Sequence of chain 2.A:
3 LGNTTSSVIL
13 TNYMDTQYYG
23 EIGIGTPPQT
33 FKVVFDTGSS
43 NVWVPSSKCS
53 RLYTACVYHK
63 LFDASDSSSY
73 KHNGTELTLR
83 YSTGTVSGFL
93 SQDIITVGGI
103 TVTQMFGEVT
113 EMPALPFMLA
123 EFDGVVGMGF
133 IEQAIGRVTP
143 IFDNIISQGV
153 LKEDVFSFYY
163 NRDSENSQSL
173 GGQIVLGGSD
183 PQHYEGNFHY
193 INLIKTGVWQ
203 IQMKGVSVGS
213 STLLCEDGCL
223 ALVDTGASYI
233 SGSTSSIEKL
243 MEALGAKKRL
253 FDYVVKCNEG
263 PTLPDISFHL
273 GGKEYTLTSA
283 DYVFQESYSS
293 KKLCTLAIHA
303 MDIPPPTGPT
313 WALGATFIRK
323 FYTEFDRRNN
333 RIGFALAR

A protein and the small-molecule ligand that binds it are described below.
Small molecule (SMILES): CCc1nc(N)nc(N)c1-c1ccc(NCc2cc(F)cc(F)c2)cc1

Binding-site contacts:
Ligand atom C14 contacts residue LEU121 of chain 2.A at 3.7 Å (hydrophobic).
Ligand atom C2 contacts residue GLY228 of chain 2.A at 3.7 Å.
Ligand atom C5 contacts residue VAL127 of chain 2.A at 3.7 Å (hydrophobic).
Ligand atom C1 contacts residue GLY228 of chain 2.A at 3.9 Å.
Ligand atom C2 contacts residue ASP38 of chain 2.A at 3.5 Å.
Ligand atom C15 contacts residue PRO118 of chain 2.A at 3.7 Å (hydrophobic).
Ligand atom F2 contacts residue THR85 of chain 2.A at 3.4 Å.
Ligand atom N5 contacts residue PRO118 of chain 2.A at 3.6 Å.
Ligand atom N2 contacts residue GLY228 of chain 2.A at 3.7 Å.
Ligand atom N4 contacts residue GLY40 of chain 2.A at 3.9 Å.
Ligand atom C7 contacts residue THR85 of chain 2.A at 3.7 Å.
Ligand atom C5 contacts residue TYR83 of chain 2.A at 3.8 Å (hydrophobic).
Ligand atom C12 contacts residue PHE124 of chain 2.A at 3.9 Å (hydrophobic).
Ligand atom N4 contacts residue ASP226 of chain 2.A at 3.0 Å (salt-bridge).
Ligand atom C10 contacts residue TYR83 of chain 2.A at 3.8 Å (hydrophobic).
Ligand atom C12 contacts residue THR85 of chain 2.A at 3.6 Å.
Ligand atom N3 contacts residue SER84 of chain 2.A at 3.1 Å (h-bond).
Ligand atom N4 contacts residue ASP38 of chain 2.A at 3.0 Å (salt-bridge).
Ligand atom N2 contacts residue TYR83 of chain 2.A at 3.6 Å.
Ligand atom F1 contacts residue LEU121 of chain 2.A at 3.5 Å.
Ligand atom C8 contacts residue THR85 of chain 2.A at 3.6 Å.
Ligand atom C10 contacts residue THR85 of chain 2.A at 3.3 Å.
Ligand atom C4 contacts residue TYR83 of chain 2.A at 3.9 Å (hydrophobic).
Ligand atom N2 contacts residue ASP38 of chain 2.A at 2.7 Å (salt-bridge).
Ligand atom C16 contacts residue PRO118 of chain 2.A at 3.6 Å (hydrophobic).
Ligand atom N1 contacts residue GLY228 of chain 2.A at 3.8 Å.
Ligand atom F2 contacts residue TYR60 of chain 1.A at 3.5 Å.
Ligand atom C7 contacts residue PHE124 of chain 2.A at 3.9 Å (hydrophobic).
Ligand atom C4 contacts residue GLY228 of chain 2.A at 3.9 Å.
Ligand atom C9 contacts residue THR85 of chain 2.A at 3.4 Å.
Ligand atom C3 contacts residue GLY228 of chain 2.A at 3.8 Å.
Ligand atom C11 contacts residue PHE119 of chain 2.A at 3.6 Å (hydrophobic).
Ligand atom N3 contacts residue THR85 of chain 2.A at 3.0 Å (h-bond).
Ligand atom C3 contacts residue ASP38 of chain 2.A at 3.6 Å.
Ligand atom C3 contacts residue TYR83 of chain 2.A at 3.5 Å (hydrophobic).
Ligand atom C5 contacts residue ASP38 of chain 2.A at 3.6 Å.
Ligand atom C6 contacts residue VAL36 of chain 2.A at 3.8 Å (hydrophobic).
Ligand atom C16 contacts residue THR85 of chain 2.A at 3.9 Å.
Ligand atom C6 contacts residue VAL127 of chain 2.A at 3.6 Å (hydrophobic).
Ligand atom C11 contacts residue THR85 of chain 2.A at 3.4 Å.

Sequence of chain 1.A:
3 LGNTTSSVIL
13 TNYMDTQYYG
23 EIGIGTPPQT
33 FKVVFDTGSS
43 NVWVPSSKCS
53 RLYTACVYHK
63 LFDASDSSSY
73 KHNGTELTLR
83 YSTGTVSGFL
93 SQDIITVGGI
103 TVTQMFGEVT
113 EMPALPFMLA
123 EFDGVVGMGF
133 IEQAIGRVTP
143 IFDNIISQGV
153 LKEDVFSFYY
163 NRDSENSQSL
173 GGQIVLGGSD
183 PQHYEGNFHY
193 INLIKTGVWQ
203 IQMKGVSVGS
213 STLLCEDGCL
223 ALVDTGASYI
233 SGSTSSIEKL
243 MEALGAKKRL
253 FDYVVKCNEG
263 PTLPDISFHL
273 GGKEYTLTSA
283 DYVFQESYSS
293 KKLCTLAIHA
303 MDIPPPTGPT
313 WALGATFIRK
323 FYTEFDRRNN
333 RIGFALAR